Sequence of chain 1.A:
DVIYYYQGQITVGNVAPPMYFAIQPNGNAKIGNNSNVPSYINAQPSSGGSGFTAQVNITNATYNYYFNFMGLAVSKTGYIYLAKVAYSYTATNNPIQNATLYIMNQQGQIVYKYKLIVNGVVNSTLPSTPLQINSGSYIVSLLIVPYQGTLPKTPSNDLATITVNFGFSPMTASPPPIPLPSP

Sequence of chain 1.D:
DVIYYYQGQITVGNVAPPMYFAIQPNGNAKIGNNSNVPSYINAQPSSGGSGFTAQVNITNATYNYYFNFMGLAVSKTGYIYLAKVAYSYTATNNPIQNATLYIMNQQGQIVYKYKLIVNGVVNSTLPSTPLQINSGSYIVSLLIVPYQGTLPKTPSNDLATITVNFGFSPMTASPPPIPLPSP

Binding-site contacts:
Ligand atom C3 contacts residue ALA173 of chain 1.A at 3.7 Å (hydrophobic).
Ligand atom C4 contacts residue THR172 of chain 1.A at 4.0 Å.
Ligand atom O6 contacts residue PRO38 of chain 1.D at 3.6 Å.
Ligand atom C5 contacts residue THR172 of chain 1.A at 3.1 Å.
Ligand atom O6 contacts residue THR172 of chain 1.A at 4.3 Å.
Ligand atom C1 contacts residue THR172 of chain 1.A at 1.4 Å.
Ligand atom C1 contacts residue ALA173 of chain 1.A at 3.9 Å (hydrophobic).
Ligand atom C2 contacts residue ALA173 of chain 1.A at 3.7 Å (hydrophobic).
Ligand atom C6 contacts residue THR172 of chain 1.A at 4.3 Å.
Ligand atom C3 contacts residue THR172 of chain 1.A at 3.6 Å.
Ligand atom O2 contacts residue THR172 of chain 1.A at 3.8 Å.
Ligand atom O5 contacts residue THR172 of chain 1.A at 2.4 Å (h-bond).
Ligand atom O3 contacts residue ALA173 of chain 1.A at 3.6 Å.
Ligand atom C2 contacts residue THR172 of chain 1.A at 2.8 Å.

The protein below binds the small molecule below.
Small molecule (SMILES): OC[C@H]1O[C@H](O)[C@@H](O)[C@@H](O)[C@@H]1O